Sequence of chain 2.A:
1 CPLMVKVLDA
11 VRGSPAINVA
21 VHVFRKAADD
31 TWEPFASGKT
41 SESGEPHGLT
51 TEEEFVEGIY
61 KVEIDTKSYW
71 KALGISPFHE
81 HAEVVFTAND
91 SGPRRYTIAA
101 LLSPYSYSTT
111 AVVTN

The protein below binds the small molecule below.
Small molecule (SMILES): O=C(O)c1ccc2nc(-c3cc(Cl)cc(Cl)c3)oc2c1

Sequence of chain 1.A:
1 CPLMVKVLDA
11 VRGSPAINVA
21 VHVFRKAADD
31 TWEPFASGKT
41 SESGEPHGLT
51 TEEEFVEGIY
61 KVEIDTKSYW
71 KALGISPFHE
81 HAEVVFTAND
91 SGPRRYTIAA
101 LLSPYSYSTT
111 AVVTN

Binding-site contacts:
Ligand atom CAO contacts residue 3MI1 of chain 2.C at 0.3 Å.
Ligand atom CAT contacts residue 3MI1 of chain 2.C at 0.6 Å.
Ligand atom OAB contacts residue 3MI1 of chain 2.C at 2.5 Å.
Ligand atom CAR contacts residue LEU8 of chain 2.A at 3.9 Å (hydrophobic).
Ligand atom CLC contacts residue THR110 of chain 1.A at 3.8 Å.
Ligand atom CAR contacts residue LEU8 of chain 1.A at 3.6 Å (hydrophobic).
Ligand atom OAL contacts residue LEU8 of chain 1.A at 3.4 Å.
Ligand atom OAA contacts residue 3MI1 of chain 2.C at 3.1 Å.
Ligand atom CLC contacts residue THR109 of chain 1.A at 3.7 Å.
Ligand atom CAR contacts residue 3MI1 of chain 2.C at 0.5 Å.
Ligand atom CAM contacts residue 3MI1 of chain 2.C at 2.0 Å.
Ligand atom CAH contacts residue 3MI1 of chain 2.C at 0.4 Å.
Ligand atom CLD contacts residue THR110 of chain 2.A at 3.9 Å.
Ligand atom CAP contacts residue 3MI1 of chain 2.C at 0.8 Å.
Ligand atom CLC contacts residue SER108 of chain 1.A at 3.5 Å.
Ligand atom CAQ contacts residue 3MI1 of chain 2.C at 0.4 Å.
Ligand atom OAL contacts residue ALA99 of chain 2.A at 3.2 Å.
Ligand atom CAT contacts residue ALA99 of chain 2.A at 3.9 Å (hydrophobic).
Ligand atom NAK contacts residue LEU8 of chain 2.A at 3.5 Å.
Ligand atom CLD contacts residue THR109 of chain 2.A at 3.6 Å.
Ligand atom CAF contacts residue 3MI1 of chain 2.C at 0.7 Å.
Ligand atom CLD contacts residue 3MI1 of chain 2.C at 0.5 Å.
Ligand atom OAA contacts residue THR97 of chain 2.A at 3.4 Å.
Ligand atom CAG contacts residue 3MI1 of chain 2.C at 0.2 Å.
Ligand atom NAK contacts residue 3MI1 of chain 2.C at 0.5 Å (h-bond).
Ligand atom CAI contacts residue 3MI1 of chain 2.C at 0.4 Å.
Ligand atom CAG contacts residue LEU101 of chain 1.A at 3.8 Å (hydrophobic).
Ligand atom CAN contacts residue LEU101 of chain 1.A at 3.9 Å (hydrophobic).
Ligand atom CAO contacts residue LEU101 of chain 1.A at 3.9 Å (hydrophobic).
Ligand atom NAK contacts residue ALA99 of chain 1.A at 3.7 Å.
Ligand atom OAL contacts residue 3MI1 of chain 2.C at 0.5 Å (h-bond).
Ligand atom CAS contacts residue 3MI1 of chain 2.C at 0.6 Å.
Ligand atom CLD contacts residue SER108 of chain 2.A at 3.4 Å.
Ligand atom CLD contacts residue LEU101 of chain 1.A at 3.8 Å.
Ligand atom CLC contacts residue 3MI1 of chain 2.C at 0.5 Å.
Ligand atom CAJ contacts residue 3MI1 of chain 2.C at 0.7 Å.
Ligand atom CAE contacts residue 3MI1 of chain 2.C at 0.6 Å.
Ligand atom CAT contacts residue LEU8 of chain 1.A at 3.8 Å (hydrophobic).
Ligand atom CAN contacts residue 3MI1 of chain 2.C at 0.3 Å.
Ligand atom CLC contacts residue ALA99 of chain 1.A at 3.9 Å.